Binding-site contacts:
Ligand atom N contacts residue THR89 of chain 1.A at 2.9 Å (h-bond).
Ligand atom OAE contacts residue THR141 of chain 1.A at 3.0 Å (h-bond).
Ligand atom OAL contacts residue GLU189 of chain 1.A at 3.2 Å (salt-bridge).
Ligand atom C contacts residue THR89 of chain 1.A at 3.6 Å.
Ligand atom OAK contacts residue VAL136 of chain 1.A at 3.6 Å.
Ligand atom C contacts residue SER140 of chain 1.A at 3.3 Å.
Ligand atom CA contacts residue SER140 of chain 1.A at 3.2 Å.
Ligand atom CAH contacts residue GLU12 of chain 1.A at 3.7 Å.
Ligand atom O contacts residue ARG94 of chain 1.A at 2.8 Å (salt-bridge).
Ligand atom CAR contacts residue GLU12 of chain 1.A at 3.6 Å.
Ligand atom C contacts residue TYR60 of chain 1.A at 3.5 Å (hydrophobic).
Ligand atom CAH contacts residue SER192 of chain 1.A at 3.4 Å.
Ligand atom C contacts residue ARG94 of chain 1.A at 3.4 Å.
Ligand atom OAC contacts residue GLU189 of chain 1.A at 3.7 Å.
Ligand atom CAP contacts residue SER192 of chain 1.A at 3.5 Å.
Ligand atom OAF contacts residue MET188 of chain 1.A at 3.4 Å.
Ligand atom CA contacts residue THR89 of chain 1.A at 3.5 Å.
Ligand atom CAG contacts residue MET188 of chain 1.A at 3.8 Å (hydrophobic).
Ligand atom OXT contacts residue PRO87 of chain 1.A at 3.5 Å (h-bond).
Ligand atom OXT contacts residue ARG94 of chain 1.A at 2.9 Å (salt-bridge).
Ligand atom OAC contacts residue THR141 of chain 1.A at 2.7 Å (h-bond).
Ligand atom OAF contacts residue GLU189 of chain 1.A at 2.8 Å (salt-bridge).
Ligand atom CAG contacts residue SER172 of chain 1.A at 3.6 Å.
Ligand atom CA contacts residue GLU189 of chain 1.A at 3.7 Å.
Ligand atom CAR contacts residue TYR60 of chain 1.A at 3.8 Å (hydrophobic).
Ligand atom OXT contacts residue TYR60 of chain 1.A at 3.5 Å.
Ligand atom CAN contacts residue THR141 of chain 1.A at 3.3 Å.
Ligand atom OXT contacts residue LEU88 of chain 1.A at 3.5 Å.
Ligand atom OAE contacts residue GLY139 of chain 1.A at 3.6 Å.
Ligand atom OAE contacts residue SER140 of chain 1.A at 3.2 Å (h-bond).
Ligand atom O contacts residue SER140 of chain 1.A at 2.8 Å (h-bond).
Ligand atom OXT contacts residue THR89 of chain 1.A at 2.8 Å (h-bond).
Ligand atom O contacts residue TYR60 of chain 1.A at 3.3 Å.
Ligand atom CB contacts residue TYR60 of chain 1.A at 3.5 Å (hydrophobic).
Ligand atom N contacts residue PRO87 of chain 1.A at 2.8 Å (h-bond).
Ligand atom CAQ contacts residue GLU12 of chain 1.A at 3.5 Å.
Ligand atom N contacts residue GLU189 of chain 1.A at 2.8 Å (salt-bridge).
Ligand atom CAJ contacts residue TYR60 of chain 1.A at 3.7 Å (hydrophobic).
Ligand atom N contacts residue TYR215 of chain 1.A at 3.8 Å.
Ligand atom O contacts residue GLY139 of chain 1.A at 3.3 Å.

The protein below binds the small molecule below.
Small molecule (SMILES): N[C@@H](C[C@]1(C(=O)O)C[C@H]2OC[C@@H](O)C[C@H]2O1)C(=O)O

Sequence of chain 1.A:
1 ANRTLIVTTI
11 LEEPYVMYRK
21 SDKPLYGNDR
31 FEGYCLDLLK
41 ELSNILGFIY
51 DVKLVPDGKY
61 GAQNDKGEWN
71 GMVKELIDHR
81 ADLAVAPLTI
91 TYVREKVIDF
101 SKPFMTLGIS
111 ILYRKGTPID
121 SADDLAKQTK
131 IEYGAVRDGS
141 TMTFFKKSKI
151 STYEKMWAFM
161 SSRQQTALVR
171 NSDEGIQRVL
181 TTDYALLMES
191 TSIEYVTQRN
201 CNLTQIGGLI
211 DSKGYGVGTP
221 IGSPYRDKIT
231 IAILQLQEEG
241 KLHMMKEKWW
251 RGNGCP